The small molecule below binds the protein below.
Small molecule (SMILES): CC[C@H](C)[C@H](NC(=O)[C@H](CO)NC(=O)[C@H](CC(=O)O)NC(=O)[C@@H](N)CCC(=O)O)C(=O)N[C@@H](CC(C)C)C(=O)N[C@@H](CCC(N)=O)C(=O)N1CCC[C@H]1C(=O)NCC(=O)N[C@@H](C)C(=O)N[C@@H](Cc1ccccc1)C(=O)N[C@@H](CO)C(=O)N[C@@H](C)C(=O)N[C@H](C=O)CC(N)=O

Sequence of chain 6.GA:
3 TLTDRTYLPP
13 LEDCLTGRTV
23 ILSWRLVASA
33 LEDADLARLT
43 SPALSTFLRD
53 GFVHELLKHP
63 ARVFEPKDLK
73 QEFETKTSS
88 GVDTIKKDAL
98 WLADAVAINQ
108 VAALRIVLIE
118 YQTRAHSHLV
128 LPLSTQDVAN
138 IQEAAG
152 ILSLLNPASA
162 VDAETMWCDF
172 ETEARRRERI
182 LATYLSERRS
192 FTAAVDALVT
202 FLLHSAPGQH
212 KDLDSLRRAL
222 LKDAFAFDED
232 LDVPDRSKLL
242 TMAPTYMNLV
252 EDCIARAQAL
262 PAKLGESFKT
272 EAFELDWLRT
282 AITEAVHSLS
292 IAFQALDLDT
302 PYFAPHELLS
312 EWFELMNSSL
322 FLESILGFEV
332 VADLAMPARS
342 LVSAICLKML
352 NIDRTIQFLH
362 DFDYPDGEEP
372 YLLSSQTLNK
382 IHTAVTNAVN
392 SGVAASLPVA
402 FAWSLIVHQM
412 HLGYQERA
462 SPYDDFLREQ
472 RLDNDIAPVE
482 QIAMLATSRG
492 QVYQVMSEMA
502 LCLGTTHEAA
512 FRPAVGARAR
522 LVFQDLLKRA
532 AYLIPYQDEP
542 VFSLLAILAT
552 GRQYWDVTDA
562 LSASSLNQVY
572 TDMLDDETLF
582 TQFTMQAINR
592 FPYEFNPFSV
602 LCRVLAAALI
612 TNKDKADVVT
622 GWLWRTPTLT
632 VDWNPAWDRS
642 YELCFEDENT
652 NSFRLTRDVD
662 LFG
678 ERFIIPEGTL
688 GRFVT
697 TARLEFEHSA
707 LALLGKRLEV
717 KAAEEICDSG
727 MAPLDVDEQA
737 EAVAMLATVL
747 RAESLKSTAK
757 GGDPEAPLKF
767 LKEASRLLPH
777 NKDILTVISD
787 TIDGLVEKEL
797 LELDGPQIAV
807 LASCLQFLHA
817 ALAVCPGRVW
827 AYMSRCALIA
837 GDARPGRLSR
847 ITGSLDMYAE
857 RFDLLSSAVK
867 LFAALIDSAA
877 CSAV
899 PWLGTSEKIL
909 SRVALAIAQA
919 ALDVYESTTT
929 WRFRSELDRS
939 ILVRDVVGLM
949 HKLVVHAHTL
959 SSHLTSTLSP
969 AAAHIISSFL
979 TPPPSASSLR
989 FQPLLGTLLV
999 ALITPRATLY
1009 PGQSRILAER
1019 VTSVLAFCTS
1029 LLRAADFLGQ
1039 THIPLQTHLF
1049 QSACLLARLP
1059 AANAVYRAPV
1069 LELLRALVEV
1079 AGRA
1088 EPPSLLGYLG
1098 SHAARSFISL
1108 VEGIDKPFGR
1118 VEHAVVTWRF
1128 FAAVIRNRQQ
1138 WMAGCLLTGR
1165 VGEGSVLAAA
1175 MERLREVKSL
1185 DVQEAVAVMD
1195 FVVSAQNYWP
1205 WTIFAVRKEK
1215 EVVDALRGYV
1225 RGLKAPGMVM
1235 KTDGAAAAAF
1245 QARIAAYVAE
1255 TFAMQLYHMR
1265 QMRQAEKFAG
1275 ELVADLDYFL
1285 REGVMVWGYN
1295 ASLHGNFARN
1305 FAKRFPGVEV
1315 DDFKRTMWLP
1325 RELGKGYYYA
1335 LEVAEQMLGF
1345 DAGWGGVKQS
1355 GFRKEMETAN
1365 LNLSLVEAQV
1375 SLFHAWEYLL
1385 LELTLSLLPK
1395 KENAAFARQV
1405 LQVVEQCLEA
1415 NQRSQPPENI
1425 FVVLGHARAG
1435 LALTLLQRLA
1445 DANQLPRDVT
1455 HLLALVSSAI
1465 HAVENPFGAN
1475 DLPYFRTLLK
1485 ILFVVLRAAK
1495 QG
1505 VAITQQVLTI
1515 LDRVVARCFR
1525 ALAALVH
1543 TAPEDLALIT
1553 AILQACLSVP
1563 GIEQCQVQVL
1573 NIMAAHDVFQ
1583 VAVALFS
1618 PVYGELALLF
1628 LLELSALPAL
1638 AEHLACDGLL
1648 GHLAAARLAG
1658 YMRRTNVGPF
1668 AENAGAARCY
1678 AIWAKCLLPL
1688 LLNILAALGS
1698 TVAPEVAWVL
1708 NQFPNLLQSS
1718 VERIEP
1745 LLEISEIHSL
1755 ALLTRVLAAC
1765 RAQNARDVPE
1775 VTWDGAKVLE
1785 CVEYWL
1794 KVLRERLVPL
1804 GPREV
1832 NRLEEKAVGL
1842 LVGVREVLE

Binding-site contacts:
Ligand atom O contacts residue LEU534 of chain 6.GA at 4.3 Å.
Ligand atom CA contacts residue ILE535 of chain 6.GA at 3.8 Å (hydrophobic).
Ligand atom O contacts residue PRO536 of chain 6.GA at 3.8 Å.
Ligand atom C contacts residue HIS409 of chain 6.GA at 4.4 Å.
Ligand atom CD1 contacts residue THR488 of chain 6.GA at 4.2 Å.
Ligand atom CD2 contacts residue MET485 of chain 6.GA at 4.0 Å (hydrophobic).
Ligand atom CD contacts residue TYR537 of chain 6.GA at 4.5 Å (hydrophobic).
Ligand atom CD2 contacts residue ALA484 of chain 6.GA at 3.6 Å (hydrophobic).
Ligand atom OD1 contacts residue TYR533 of chain 6.GA at 3.4 Å.
Ligand atom CG1 contacts residue THR488 of chain 6.GA at 4.2 Å.
Ligand atom N contacts residue ILE535 of chain 6.GA at 3.7 Å.
Ligand atom CB contacts residue TYR537 of chain 6.GA at 3.0 Å (hydrophobic).
Ligand atom ND2 contacts residue TYR533 of chain 6.GA at 3.7 Å.
Ligand atom CB contacts residue ILE535 of chain 6.GA at 4.2 Å (hydrophobic).
Ligand atom CD2 contacts residue THR488 of chain 6.GA at 4.2 Å.
Ligand atom CG contacts residue PRO536 of chain 6.GA at 4.5 Å (hydrophobic).
Ligand atom CA contacts residue TYR537 of chain 6.GA at 4.5 Å (hydrophobic).
Ligand atom NE2 contacts residue PRO536 of chain 6.GA at 4.2 Å.
Ligand atom O contacts residue HIS409 of chain 6.GA at 3.6 Å.
Ligand atom CB contacts residue TYR533 of chain 6.GA at 3.6 Å (hydrophobic).
Ligand atom CG contacts residue TYR537 of chain 6.GA at 3.2 Å (hydrophobic).
Ligand atom CD1 contacts residue PHE402 of chain 6.GA at 4.0 Å (hydrophobic).
Ligand atom CD1 contacts residue ILE535 of chain 6.GA at 4.0 Å (hydrophobic).
Ligand atom CD1 contacts residue GLN538 of chain 6.GA at 3.1 Å.
Ligand atom CB contacts residue GLU481 of chain 6.GA at 3.6 Å.
Ligand atom CB contacts residue THR488 of chain 6.GA at 4.4 Å.
Ligand atom CE1 contacts residue LEU413 of chain 6.GA at 4.2 Å (hydrophobic).
Ligand atom N contacts residue PRO536 of chain 6.GA at 4.2 Å.
Ligand atom CD1 contacts residue ILE535 of chain 6.GA at 4.0 Å (hydrophobic).
Ligand atom CB contacts residue LEU534 of chain 6.GA at 4.3 Å (hydrophobic).
Ligand atom CG contacts residue TYR533 of chain 6.GA at 3.3 Å (hydrophobic).
Ligand atom CD1 contacts residue LEU413 of chain 6.GA at 4.1 Å (hydrophobic).